Binding-site contacts:
Ligand atom C4A contacts residue TYR144 of chain 47.A at 3.8 Å (hydrophobic).
Ligand atom C5 contacts residue MET214 of chain 47.A at 3.6 Å (hydrophobic).
Ligand atom CM2 contacts residue ILE122 of chain 47.A at 3.7 Å (hydrophobic).
Ligand atom O5A contacts residue ALA166 of chain 47.A at 3.9 Å.
Ligand atom CM6 contacts residue LEU184 of chain 47.A at 3.4 Å (hydrophobic).
Ligand atom CM4 contacts residue TYR142 of chain 47.A at 3.1 Å (hydrophobic).
Ligand atom C3 contacts residue LEU100 of chain 47.A at 3.9 Å (hydrophobic).
Ligand atom O5A contacts residue PHE179 of chain 47.A at 3.7 Å.
Ligand atom C1C contacts residue MET214 of chain 47.A at 3.7 Å (hydrophobic).
Ligand atom C2C contacts residue ILE98 of chain 47.A at 4.0 Å (hydrophobic).
Ligand atom C1A contacts residue PHE179 of chain 47.A at 3.5 Å (hydrophobic).
Ligand atom C6B contacts residue LEU181 of chain 47.A at 3.3 Å (hydrophobic).
Ligand atom N2 contacts residue MET214 of chain 47.A at 3.8 Å.
Ligand atom C5B contacts residue LEU181 of chain 47.A at 3.3 Å (hydrophobic).
Ligand atom CM6 contacts residue LEU181 of chain 47.A at 3.7 Å (hydrophobic).
Ligand atom C4 contacts residue TYR190 of chain 47.A at 3.8 Å (hydrophobic).
Ligand atom C4A contacts residue PHE179 of chain 47.A at 3.3 Å (hydrophobic).
Ligand atom C2A contacts residue PHE179 of chain 47.A at 3.3 Å (hydrophobic).
Ligand atom O1 contacts residue MET214 of chain 47.A at 3.2 Å.
Ligand atom O1B contacts residue ILE98 of chain 47.A at 2.9 Å.
Ligand atom C4B contacts residue PHE179 of chain 47.A at 3.8 Å (hydrophobic).
Ligand atom O1 contacts residue LEU100 of chain 47.A at 4.0 Å.
Ligand atom N3A contacts residue LEU217 of chain 47.A at 3.4 Å.
Ligand atom N2 contacts residue LEU100 of chain 47.A at 3.8 Å.
Ligand atom CM6 contacts residue TYR144 of chain 47.A at 3.7 Å (hydrophobic).
Ligand atom CM3 contacts residue TYR190 of chain 47.A at 3.9 Å (hydrophobic).
Ligand atom CM2 contacts residue ILE236 of chain 47.A at 4.0 Å (hydrophobic).
Ligand atom C5B contacts residue TYR144 of chain 47.A at 3.6 Å (hydrophobic).
Ligand atom CM4 contacts residue VAL168 of chain 47.A at 3.5 Å (hydrophobic).
Ligand atom C2B contacts residue ILE122 of chain 47.A at 3.9 Å (hydrophobic).
Ligand atom C4B contacts residue LEU181 of chain 47.A at 3.8 Å (hydrophobic).
Ligand atom C6B contacts residue ILE98 of chain 47.A at 3.6 Å (hydrophobic).
Ligand atom O5A contacts residue TYR144 of chain 47.A at 3.1 Å.
Ligand atom C2A contacts residue TYR144 of chain 47.A at 3.7 Å (hydrophobic).
Ligand atom C1B contacts residue LEU181 of chain 47.A at 3.8 Å (hydrophobic).
Ligand atom N3A contacts residue PHE179 of chain 47.A at 3.0 Å.
Ligand atom C2B contacts residue ILE98 of chain 47.A at 3.9 Å (hydrophobic).
Ligand atom C1A contacts residue TYR144 of chain 47.A at 3.1 Å (hydrophobic).
Ligand atom C1B contacts residue ILE98 of chain 47.A at 3.6 Å (hydrophobic).
Ligand atom CM4 contacts residue PHE179 of chain 47.A at 3.9 Å (hydrophobic).

Sequence of chain 47.A:
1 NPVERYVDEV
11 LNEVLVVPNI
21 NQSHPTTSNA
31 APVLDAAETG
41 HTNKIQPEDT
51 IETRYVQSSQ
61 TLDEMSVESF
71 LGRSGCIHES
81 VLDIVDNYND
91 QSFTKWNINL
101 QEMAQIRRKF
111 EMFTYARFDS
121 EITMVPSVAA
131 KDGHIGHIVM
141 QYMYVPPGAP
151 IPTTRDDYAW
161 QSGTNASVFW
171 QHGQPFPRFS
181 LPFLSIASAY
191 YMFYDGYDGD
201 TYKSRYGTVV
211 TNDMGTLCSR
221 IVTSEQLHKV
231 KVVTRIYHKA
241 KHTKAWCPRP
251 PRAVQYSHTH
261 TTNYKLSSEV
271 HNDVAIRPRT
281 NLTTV

A small-molecule ligand and the protein it binds are described below.
Small molecule (SMILES): Cc1cc(CCCOc2c(C)cc(-c3coc(C)n3)cc2C)on1

Sequence of chain 47.C:
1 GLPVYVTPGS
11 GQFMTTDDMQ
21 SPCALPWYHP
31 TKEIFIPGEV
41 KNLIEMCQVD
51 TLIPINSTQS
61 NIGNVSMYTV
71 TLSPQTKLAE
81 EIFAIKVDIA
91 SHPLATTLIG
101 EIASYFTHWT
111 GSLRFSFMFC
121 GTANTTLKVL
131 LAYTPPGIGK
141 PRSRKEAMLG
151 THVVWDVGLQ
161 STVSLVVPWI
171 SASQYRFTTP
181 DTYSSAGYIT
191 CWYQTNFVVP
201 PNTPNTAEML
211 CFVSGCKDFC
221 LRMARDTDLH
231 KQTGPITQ